A small-molecule ligand and the protein it binds are described below.
Small molecule (SMILES): Cc1ccc(-c2ccc(C(=O)O)c(NS(=O)(=O)c3ccc(Oc4ccccc4)cc3)c2)c2ccccc12

Sequence of chain 1.C:
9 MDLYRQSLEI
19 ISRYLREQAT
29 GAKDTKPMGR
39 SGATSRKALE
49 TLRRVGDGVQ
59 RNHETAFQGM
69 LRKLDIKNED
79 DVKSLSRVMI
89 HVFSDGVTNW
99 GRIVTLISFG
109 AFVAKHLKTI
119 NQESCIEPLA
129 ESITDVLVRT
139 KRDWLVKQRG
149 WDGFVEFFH

Binding-site contacts:
Ligand atom C5 contacts residue LEU72 of chain 1.C at 3.8 Å (hydrophobic).
Ligand atom O33 contacts residue THR103 of chain 1.C at 3.8 Å.
Ligand atom C12 contacts residue MET68 of chain 1.C at 3.7 Å (hydrophobic).
Ligand atom S37 contacts residue THR103 of chain 1.C at 3.7 Å.
Ligand atom C29 contacts residue ARG100 of chain 1.C at 3.8 Å.
Ligand atom C11 contacts residue PHE107 of chain 1.C at 3.8 Å (hydrophobic).
Ligand atom C9 contacts residue PHE107 of chain 1.C at 3.8 Å (hydrophobic).
Ligand atom C30 contacts residue LEU127 of chain 1.C at 3.6 Å (hydrophobic).
Ligand atom N31 contacts residue THR103 of chain 1.C at 3.5 Å.
Ligand atom O34 contacts residue THR103 of chain 1.C at 3.4 Å.
Ligand atom C19 contacts residue PHE107 of chain 1.C at 3.5 Å (hydrophobic).
Ligand atom C28 contacts residue MET68 of chain 1.C at 3.7 Å (hydrophobic).
Ligand atom O33 contacts residue PHE65 of chain 1.C at 3.3 Å.
Ligand atom C22 contacts residue PHE107 of chain 1.C at 3.6 Å (hydrophobic).
Ligand atom C4 contacts residue MET68 of chain 1.C at 3.7 Å (hydrophobic).
Ligand atom O35 contacts residue VAL90 of chain 1.C at 3.3 Å (h-bond).
Ligand atom C11 contacts residue LEU104 of chain 1.C at 3.6 Å (hydrophobic).
Ligand atom C8 contacts residue LEU104 of chain 1.C at 3.6 Å (hydrophobic).
Ligand atom C10 contacts residue VAL90 of chain 1.C at 3.5 Å (hydrophobic).
Ligand atom C1 contacts residue LEU72 of chain 1.C at 3.5 Å (hydrophobic).
Ligand atom C15 contacts residue VAL90 of chain 1.C at 3.8 Å (hydrophobic).
Ligand atom C16 contacts residue MET68 of chain 1.C at 3.5 Å (hydrophobic).
Ligand atom C29 contacts residue VAL90 of chain 1.C at 3.7 Å (hydrophobic).
Ligand atom C27 contacts residue MET68 of chain 1.C at 3.8 Å (hydrophobic).
Ligand atom C14 contacts residue MET68 of chain 1.C at 3.5 Å (hydrophobic).
Ligand atom O32 contacts residue ARG100 of chain 1.C at 3.8 Å.
Ligand atom C19 contacts residue MET87 of chain 1.C at 3.8 Å (hydrophobic).
Ligand atom C20 contacts residue PHE107 of chain 1.C at 3.5 Å (hydrophobic).
Ligand atom C3 contacts residue LEU72 of chain 1.C at 3.7 Å (hydrophobic).
Ligand atom C11 contacts residue GLY108 of chain 1.C at 3.8 Å.
Ligand atom C21 contacts residue LEU104 of chain 1.C at 3.8 Å (hydrophobic).
Ligand atom O35 contacts residue PHE91 of chain 1.C at 3.4 Å.
Ligand atom C1 contacts residue LYS71 of chain 1.C at 3.8 Å.
Ligand atom C23 contacts residue VAL90 of chain 1.C at 3.8 Å (hydrophobic).
Ligand atom O35 contacts residue ARG100 of chain 1.C at 2.8 Å (salt-bridge).
Ligand atom C10 contacts residue PHE91 of chain 1.C at 3.8 Å (hydrophobic).
Ligand atom C24 contacts residue PHE107 of chain 1.C at 3.6 Å (hydrophobic).
Ligand atom O33 contacts residue PHE107 of chain 1.C at 3.3 Å.
Ligand atom C7 contacts residue LEU83 of chain 1.C at 3.8 Å (hydrophobic).
Ligand atom C9 contacts residue LEU104 of chain 1.C at 3.2 Å (hydrophobic).